Binding-site contacts:
Ligand atom C7 contacts residue THR1 of chain 1.N at 2.7 Å.
Ligand atom C3 contacts residue THR31 of chain 1.N at 3.7 Å.
Ligand atom C11 contacts residue THR21 of chain 1.N at 3.8 Å.
Ligand atom C11 contacts residue SER168 of chain 1.N at 3.3 Å.
Ligand atom C11 contacts residue THR1 of chain 1.N at 2.5 Å.
Ligand atom O49 contacts residue THR20 of chain 1.N at 3.4 Å.
Ligand atom C1 contacts residue ARG45 of chain 1.N at 3.2 Å.
Ligand atom C4 contacts residue THR31 of chain 1.N at 3.8 Å.
Ligand atom C27 contacts residue THR22 of chain 1.N at 3.8 Å.
Ligand atom C12 contacts residue THR1 of chain 1.N at 2.5 Å.
Ligand atom C11 contacts residue ARG19 of chain 1.N at 3.5 Å.
Ligand atom C3 contacts residue ARG45 of chain 1.N at 3.6 Å.
Ligand atom C7 contacts residue ARG45 of chain 1.N at 3.8 Å.
Ligand atom C5 contacts residue THR20 of chain 1.N at 3.8 Å.
Ligand atom N22 contacts residue THR1 of chain 1.N at 3.7 Å.
Ligand atom C32 contacts residue HIS116 of chain 1.H at 3.7 Å.
Ligand atom O21 contacts residue GLY47 of chain 1.N at 3.0 Å (h-bond).
Ligand atom C4 contacts residue ALA49 of chain 1.N at 3.8 Å (hydrophobic).
Ligand atom C9 contacts residue THR1 of chain 1.N at 1.4 Å.
Ligand atom C7 contacts residue GLY47 of chain 1.N at 3.5 Å.
Ligand atom C6 contacts residue THR1 of chain 1.N at 3.7 Å.
Ligand atom O21 contacts residue THR1 of chain 1.N at 2.4 Å (h-bond).
Ligand atom C8 contacts residue GLY47 of chain 1.N at 3.7 Å.
Ligand atom O39 contacts residue ALA49 of chain 1.N at 3.1 Å (h-bond).
Ligand atom C10 contacts residue THR1 of chain 1.N at 1.5 Å.
Ligand atom N22 contacts residue GLY47 of chain 1.N at 2.9 Å (h-bond).
Ligand atom O21 contacts residue SER46 of chain 1.N at 3.7 Å.
Ligand atom C2 contacts residue ARG45 of chain 1.N at 3.1 Å.
Ligand atom C23 contacts residue GLY47 of chain 1.N at 3.6 Å.
Ligand atom O13 contacts residue SER129 of chain 1.N at 3.8 Å.
Ligand atom C27 contacts residue THR21 of chain 1.N at 3.7 Å.
Ligand atom C8 contacts residue THR1 of chain 1.N at 2.4 Å.
Ligand atom O49 contacts residue THR21 of chain 1.N at 3.3 Å (h-bond).
Ligand atom O13 contacts residue THR1 of chain 1.N at 3.1 Å (h-bond).
Ligand atom C38 contacts residue THR20 of chain 1.N at 3.8 Å.
Ligand atom O37 contacts residue THR22 of chain 1.N at 3.7 Å.
Ligand atom C24 contacts residue GLY47 of chain 1.N at 3.5 Å.
Ligand atom C42 contacts residue GLY47 of chain 1.N at 3.5 Å.
Ligand atom C4 contacts residue THR20 of chain 1.N at 3.3 Å.
Ligand atom N25 contacts residue THR21 of chain 1.N at 3.1 Å (h-bond).

This small molecule binds to this protein.
Small molecule (SMILES): COc1ccc(C[C@H](NC(=O)[C@H](C)NC(=O)CN2CCOCC2)C(=O)N[C@@H](Cc2ccccc2)[C@@H](O)[C@H](C)CO)cc1

Sequence of chain 1.H:
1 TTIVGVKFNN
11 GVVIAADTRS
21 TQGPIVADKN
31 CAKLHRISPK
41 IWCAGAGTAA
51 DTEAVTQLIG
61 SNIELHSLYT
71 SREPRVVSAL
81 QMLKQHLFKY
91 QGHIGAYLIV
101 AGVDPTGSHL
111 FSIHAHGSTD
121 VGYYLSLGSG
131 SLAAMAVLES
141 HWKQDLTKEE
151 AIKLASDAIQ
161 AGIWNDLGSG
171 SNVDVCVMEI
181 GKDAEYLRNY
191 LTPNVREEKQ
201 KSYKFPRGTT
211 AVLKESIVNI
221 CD

Sequence of chain 1.N:
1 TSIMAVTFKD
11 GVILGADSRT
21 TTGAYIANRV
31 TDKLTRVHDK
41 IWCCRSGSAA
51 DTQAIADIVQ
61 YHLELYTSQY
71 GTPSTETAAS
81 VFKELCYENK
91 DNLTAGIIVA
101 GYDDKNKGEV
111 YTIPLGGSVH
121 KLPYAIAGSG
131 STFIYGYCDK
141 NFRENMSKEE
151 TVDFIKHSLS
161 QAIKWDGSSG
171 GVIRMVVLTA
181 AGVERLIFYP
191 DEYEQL